Binding-site contacts:
Ligand atom C3' contacts residue TYR107 of chain 1.A at 3.9 Å (hydrophobic).
Ligand atom C5M contacts residue TYR107 of chain 1.A at 3.8 Å (hydrophobic).
Ligand atom C2' contacts residue TYR109 of chain 1.A at 3.4 Å (hydrophobic).
Ligand atom O4 contacts residue LEU37 of chain 1.A at 3.8 Å.
Ligand atom O5P contacts residue ARG35 of chain 1.A at 2.8 Å (salt-bridge).
Ligand atom O3' contacts residue LYS78 of chain 1.A at 3.8 Å.
Ligand atom O2P contacts residue TYR79 of chain 1.A at 2.6 Å (h-bond).
Ligand atom O4P contacts residue ARG35 of chain 1.A at 2.9 Å (salt-bridge).
Ligand atom C2' contacts residue TYR107 of chain 1.A at 3.8 Å (hydrophobic).
Ligand atom O1P contacts residue LYS78 of chain 1.A at 2.8 Å (salt-bridge).
Ligand atom C5 contacts residue LEU83 of chain 1.A at 4.0 Å (hydrophobic).
Ligand atom N3 contacts residue TYR109 of chain 1.A at 3.4 Å.
Ligand atom N3 contacts residue LEU83 of chain 1.A at 3.8 Å.
Ligand atom O4P contacts residue ARG81 of chain 1.A at 2.9 Å (salt-bridge).
Ligand atom O1P contacts residue TYR79 of chain 1.A at 3.5 Å (h-bond).
Ligand atom P1 contacts residue TYR79 of chain 1.A at 3.6 Å.
Ligand atom C5' contacts residue TYR107 of chain 1.A at 3.7 Å (hydrophobic).
Ligand atom P2 contacts residue ARG81 of chain 1.A at 4.0 Å.
Ligand atom C2 contacts residue TYR109 of chain 1.A at 3.8 Å (hydrophobic).
Ligand atom O4 contacts residue LEU83 of chain 1.A at 3.7 Å.
Ligand atom C5' contacts residue ARG81 of chain 1.A at 4.0 Å.
Ligand atom P2 contacts residue ARG35 of chain 1.A at 3.6 Å.
Ligand atom O2 contacts residue TYR109 of chain 1.A at 3.9 Å.
Ligand atom O2 contacts residue ASP77 of chain 1.A at 3.8 Å.
Ligand atom O4' contacts residue ARG81 of chain 1.A at 3.0 Å (salt-bridge).
Ligand atom C1' contacts residue ARG81 of chain 1.A at 4.1 Å.
Ligand atom O4 contacts residue TYR109 of chain 1.A at 3.7 Å.
Ligand atom C4 contacts residue TYR109 of chain 1.A at 3.6 Å (hydrophobic).
Ligand atom C5 contacts residue TYR107 of chain 1.A at 4.1 Å (hydrophobic).
Ligand atom C4' contacts residue ARG81 of chain 1.A at 3.8 Å.
Ligand atom C5M contacts residue LEU36 of chain 1.A at 3.9 Å (hydrophobic).
Ligand atom N1 contacts residue TYR109 of chain 1.A at 4.0 Å.
Ligand atom P1 contacts residue LYS78 of chain 1.A at 3.8 Å.
Ligand atom C4 contacts residue LEU83 of chain 1.A at 3.6 Å (hydrophobic).
Ligand atom O5' contacts residue ARG81 of chain 1.A at 3.0 Å (salt-bridge).
Ligand atom C5M contacts residue ARG35 of chain 1.A at 3.6 Å.
Ligand atom O5P contacts residue TYR107 of chain 1.A at 4.1 Å.
Ligand atom C2 contacts residue ASP77 of chain 1.A at 4.0 Å.
Ligand atom O5' contacts residue ARG35 of chain 1.A at 3.6 Å.
Ligand atom C5 contacts residue TYR109 of chain 1.A at 4.1 Å (hydrophobic).

Sequence of chain 1.A:
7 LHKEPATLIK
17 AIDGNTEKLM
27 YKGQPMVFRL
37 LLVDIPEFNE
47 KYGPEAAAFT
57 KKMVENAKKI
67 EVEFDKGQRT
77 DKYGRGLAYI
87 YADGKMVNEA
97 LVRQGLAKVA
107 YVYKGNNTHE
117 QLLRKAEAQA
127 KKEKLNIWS

The small molecule below binds the protein below.
Small molecule (SMILES): Cc1cn([C@H]2C[C@H](OP(=O)(O)O)[C@@H](COP(=O)(O)O)O2)c(=O)[nH]c1=O